Sequence of chain 4.A:
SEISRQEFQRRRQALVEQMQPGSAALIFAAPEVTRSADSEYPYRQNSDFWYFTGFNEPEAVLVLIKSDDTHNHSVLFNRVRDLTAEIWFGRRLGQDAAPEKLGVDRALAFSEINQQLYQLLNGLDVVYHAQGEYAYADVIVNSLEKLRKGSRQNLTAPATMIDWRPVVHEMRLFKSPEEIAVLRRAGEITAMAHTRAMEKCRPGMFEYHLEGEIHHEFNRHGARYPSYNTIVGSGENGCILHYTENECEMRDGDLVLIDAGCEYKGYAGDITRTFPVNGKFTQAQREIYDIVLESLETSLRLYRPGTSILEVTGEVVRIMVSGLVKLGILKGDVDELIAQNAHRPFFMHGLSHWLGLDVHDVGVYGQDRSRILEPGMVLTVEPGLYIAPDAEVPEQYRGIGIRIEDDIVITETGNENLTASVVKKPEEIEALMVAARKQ

Sequence of chain 2.A:
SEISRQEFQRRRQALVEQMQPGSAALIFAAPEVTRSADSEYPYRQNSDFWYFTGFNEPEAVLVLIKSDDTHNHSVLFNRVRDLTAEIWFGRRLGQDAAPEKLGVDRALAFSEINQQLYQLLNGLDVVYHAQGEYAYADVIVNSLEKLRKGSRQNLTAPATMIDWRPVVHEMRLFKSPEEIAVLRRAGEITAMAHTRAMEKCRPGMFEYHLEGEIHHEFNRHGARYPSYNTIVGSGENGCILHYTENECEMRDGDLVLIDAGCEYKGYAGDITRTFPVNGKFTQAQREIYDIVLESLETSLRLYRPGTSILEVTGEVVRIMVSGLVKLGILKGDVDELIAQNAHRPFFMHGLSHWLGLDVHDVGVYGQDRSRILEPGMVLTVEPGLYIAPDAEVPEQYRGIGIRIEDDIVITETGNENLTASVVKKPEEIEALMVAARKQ

Binding-site contacts:
Ligand atom CD2 contacts residue TYR366 of chain 3.A at 3.7 Å (hydrophobic).
Ligand atom N contacts residue HIS361 of chain 3.A at 4.3 Å.
Ligand atom O contacts residue ARG370 of chain 3.A at 3.3 Å (salt-bridge).
Ligand atom C contacts residue TRP88 of chain 2.A at 4.2 Å (hydrophobic).
Ligand atom CD1 contacts residue ARG153 of chain 4.A at 3.3 Å.
Ligand atom OXT contacts residue PRO1 of chain 3.B at 4.0 Å.
Ligand atom N contacts residue PRO1 of chain 3.B at 1.3 Å.
Ligand atom OXT contacts residue HIS350 of chain 3.A at 3.8 Å.
Ligand atom C contacts residue ARG153 of chain 4.A at 3.8 Å.
Ligand atom OXT contacts residue ARG370 of chain 3.A at 3.3 Å (salt-bridge).
Ligand atom O contacts residue HIS350 of chain 3.A at 4.3 Å.
Ligand atom O contacts residue PRO1 of chain 3.B at 4.2 Å.
Ligand atom O contacts residue ARG153 of chain 4.A at 3.0 Å (salt-bridge).
Ligand atom CD2 contacts residue ARG370 of chain 3.A at 3.9 Å.
Ligand atom CA contacts residue TRP88 of chain 2.A at 4.5 Å (hydrophobic).
Ligand atom CB contacts residue ARG370 of chain 3.A at 4.0 Å.
Ligand atom CB contacts residue HIS361 of chain 3.A at 4.3 Å.
Ligand atom CG contacts residue HIS354 of chain 3.A at 4.3 Å.
Ligand atom C contacts residue GLY351 of chain 3.A at 3.6 Å.
Ligand atom CA contacts residue PRO1 of chain 3.B at 2.5 Å (hydrophobic).
Ligand atom C contacts residue ARG370 of chain 3.A at 3.5 Å.
Ligand atom CB contacts residue HIS354 of chain 3.A at 3.9 Å.
Ligand atom CD2 contacts residue ARG153 of chain 4.A at 4.0 Å.
Ligand atom CD2 contacts residue HIS354 of chain 3.A at 3.5 Å.
Ligand atom N contacts residue HIS354 of chain 3.A at 4.5 Å.
Ligand atom CB contacts residue PRO1 of chain 3.B at 3.5 Å (hydrophobic).
Ligand atom OXT contacts residue GLY351 of chain 3.A at 2.7 Å (h-bond).
Ligand atom CG contacts residue ARG153 of chain 4.A at 3.0 Å.
Ligand atom N contacts residue TRP88 of chain 2.A at 4.5 Å.
Ligand atom CA contacts residue ARG153 of chain 4.A at 4.0 Å.
Ligand atom C contacts residue HIS350 of chain 3.A at 4.3 Å.
Ligand atom O contacts residue TRP88 of chain 2.A at 3.5 Å.
Ligand atom C contacts residue PRO1 of chain 3.B at 3.5 Å (hydrophobic).
Ligand atom O contacts residue GLY351 of chain 3.A at 3.8 Å.
Ligand atom CB contacts residue ARG153 of chain 4.A at 4.0 Å.
Ligand atom CG contacts residue ARG370 of chain 3.A at 4.2 Å.
Ligand atom CD1 contacts residue HIS361 of chain 3.A at 3.5 Å.

Sequence of chain 3.A:
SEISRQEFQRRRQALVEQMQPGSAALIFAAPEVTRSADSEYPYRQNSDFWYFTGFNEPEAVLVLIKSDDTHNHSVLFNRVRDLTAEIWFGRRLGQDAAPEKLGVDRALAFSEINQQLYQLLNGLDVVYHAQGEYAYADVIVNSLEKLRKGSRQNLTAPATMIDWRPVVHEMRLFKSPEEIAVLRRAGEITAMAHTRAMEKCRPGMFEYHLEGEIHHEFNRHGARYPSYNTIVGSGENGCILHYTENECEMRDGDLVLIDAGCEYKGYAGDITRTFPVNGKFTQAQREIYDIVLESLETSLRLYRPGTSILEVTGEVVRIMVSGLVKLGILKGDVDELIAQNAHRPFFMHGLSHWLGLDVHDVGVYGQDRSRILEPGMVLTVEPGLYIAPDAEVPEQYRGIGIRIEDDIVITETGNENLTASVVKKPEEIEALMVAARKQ

This small molecule binds to this protein.
Small molecule (SMILES): CC(C)C[C@H](N)C(=O)O